Binding-site contacts:
Ligand atom O2 contacts residue SER671 of chain 1.B at 3.3 Å (h-bond).
Ligand atom C4' contacts residue GLY257 of chain 1.B at 3.4 Å.
Ligand atom OP2 contacts residue ARG212 of chain 1.B at 3.2 Å (salt-bridge).
Ligand atom C5' contacts residue PRO210 of chain 1.B at 3.1 Å (hydrophobic).
Ligand atom OP1 contacts residue HIS809 of chain 1.B at 3.2 Å (h-bond).
Ligand atom O4 contacts residue THR513 of chain 1.B at 3.3 Å (h-bond).
Ligand atom OP1 contacts residue LYS511 of chain 1.B at 2.5 Å (salt-bridge).
Ligand atom O4' contacts residue GLN262 of chain 1.B at 3.3 Å.
Ligand atom C2 contacts residue SER265 of chain 1.B at 3.3 Å.
Ligand atom OP1 contacts residue SER833 of chain 1.B at 2.5 Å (h-bond).
Ligand atom O3' contacts residue GLN237 of chain 1.B at 3.2 Å (h-bond).
Ligand atom N3 contacts residue SER265 of chain 1.B at 2.4 Å (h-bond).
Ligand atom N3 contacts residue PRO635 of chain 1.B at 3.3 Å (h-bond).
Ligand atom O4 contacts residue SER265 of chain 1.B at 3.1 Å (h-bond).
Ligand atom C2 contacts residue PRO635 of chain 1.B at 3.4 Å (hydrophobic).
Ligand atom OP1 contacts residue ARG239 of chain 1.B at 2.8 Å (salt-bridge).
Ligand atom C4 contacts residue SER265 of chain 1.B at 3.2 Å.
Ligand atom OP1 contacts residue SER464 of chain 1.B at 2.8 Å (h-bond).
Ligand atom O4 contacts residue GLN264 of chain 1.B at 3.1 Å (h-bond).
Ligand atom OP2 contacts residue GLN736 of chain 1.B at 3.2 Å (h-bond).
Ligand atom O2' contacts residue ARG239 of chain 1.B at 3.0 Å (salt-bridge).
Ligand atom OP2 contacts residue ARG239 of chain 1.B at 3.3 Å.
Ligand atom O2 contacts residue PRO635 of chain 1.B at 3.3 Å.
Ligand atom O2 contacts residue LEU465 of chain 1.B at 3.0 Å.
Ligand atom OP2 contacts residue SER464 of chain 1.B at 2.5 Å (h-bond).
Ligand atom O4 contacts residue GLU676 of chain 1.B at 3.2 Å.
Ligand atom O4 contacts residue SER664 of chain 1.B at 3.2 Å (h-bond).
Ligand atom OP1 contacts residue THR255 of chain 1.B at 2.8 Å (h-bond).
Ligand atom C1' contacts residue LYS511 of chain 1.B at 3.3 Å.
Ligand atom O2' contacts residue HIS809 of chain 1.B at 2.9 Å (h-bond).
Ligand atom OP1 contacts residue ARG212 of chain 1.B at 2.8 Å (salt-bridge).
Ligand atom C6 contacts residue PRO810 of chain 1.B at 3.2 Å (hydrophobic).
Ligand atom O4 contacts residue TYR432 of chain 1.B at 3.2 Å.
Ligand atom OP1 contacts residue THR489 of chain 1.B at 2.9 Å (h-bond).
Ligand atom OP1 contacts residue SER495 of chain 1.B at 2.5 Å (h-bond).
Ligand atom OP2 contacts residue TYR432 of chain 1.B at 2.7 Å (h-bond).
Ligand atom C4 contacts residue GLN261 of chain 1.B at 3.4 Å.
Ligand atom P contacts residue SER464 of chain 1.B at 3.4 Å.
Ligand atom OP2 contacts residue HIS463 of chain 1.B at 2.5 Å (h-bond).
Ligand atom O2' contacts residue ILE490 of chain 1.B at 3.1 Å.

Sequence of chain 1.B:
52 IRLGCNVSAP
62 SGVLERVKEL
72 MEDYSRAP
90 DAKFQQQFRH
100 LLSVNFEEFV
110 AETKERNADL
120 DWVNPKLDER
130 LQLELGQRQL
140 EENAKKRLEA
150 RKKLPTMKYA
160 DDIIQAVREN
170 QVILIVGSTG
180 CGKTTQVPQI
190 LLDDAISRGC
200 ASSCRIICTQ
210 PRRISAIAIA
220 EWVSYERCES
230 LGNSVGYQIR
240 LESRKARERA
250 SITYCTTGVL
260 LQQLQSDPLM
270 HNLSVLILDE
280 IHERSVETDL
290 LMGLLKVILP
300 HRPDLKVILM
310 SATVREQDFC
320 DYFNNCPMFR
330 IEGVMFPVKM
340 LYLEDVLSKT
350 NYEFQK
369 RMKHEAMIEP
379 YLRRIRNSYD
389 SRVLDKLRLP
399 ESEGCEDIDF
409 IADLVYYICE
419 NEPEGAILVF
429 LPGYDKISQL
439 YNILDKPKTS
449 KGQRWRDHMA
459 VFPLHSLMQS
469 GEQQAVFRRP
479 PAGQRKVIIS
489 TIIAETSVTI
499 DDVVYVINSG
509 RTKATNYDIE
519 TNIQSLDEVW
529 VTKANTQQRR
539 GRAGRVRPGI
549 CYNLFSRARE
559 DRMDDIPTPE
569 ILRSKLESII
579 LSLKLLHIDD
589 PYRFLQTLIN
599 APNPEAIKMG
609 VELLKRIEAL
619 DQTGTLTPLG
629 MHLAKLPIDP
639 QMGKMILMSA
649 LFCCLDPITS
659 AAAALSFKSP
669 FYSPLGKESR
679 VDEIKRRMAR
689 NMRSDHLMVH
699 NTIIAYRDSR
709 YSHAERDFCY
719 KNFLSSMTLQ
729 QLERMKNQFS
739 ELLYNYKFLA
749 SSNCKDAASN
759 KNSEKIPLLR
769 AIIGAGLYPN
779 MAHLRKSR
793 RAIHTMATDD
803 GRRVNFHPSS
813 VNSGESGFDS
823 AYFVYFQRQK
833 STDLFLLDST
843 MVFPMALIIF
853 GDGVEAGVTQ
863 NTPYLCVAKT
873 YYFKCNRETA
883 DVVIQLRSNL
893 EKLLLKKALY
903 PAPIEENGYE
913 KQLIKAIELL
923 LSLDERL

This protein binds this small molecule.
Small molecule (SMILES): O=c1ccn([C@@H]2O[C@H](CO[P](=O)(O)O[C@H]3[C@@H](O)[C@H](n4ccc(=O)[nH]c4=O)O[C@@H]3CO[P](=O)(O)O[C@H]3[C@@H](O)[C@H](n4ccc(=O)[nH]c4=O)O[C@@H]3CO[P](=O)(O)O[C@H]3[C@@H](O)[C@H](n4ccc(=O)[nH]c4=O)O[C@@H]3CO[P](=O)(O)O[C@H]3[C@@H](O)[C@H](n4ccc(=O)[nH]c4=O)O[C@@H]3CO[P](=O)(O)O[C@H]3[C@@H](O)[C@H](n4ccc(=O)[nH]c4=O)O[C@@H]3CO[P](=O)(O)O[C@H]3[C@@H](O)[C@H](n4ccc(=O)[nH]c4=O)O[C@@H]3CO[P](=O)(O)O[C@H]3[C@@H](O)[C@H](n4ccc(=O)[nH]c4=O)O[C@@H]3COP(=O)=O)[C@@H](O)[C@H]2O)c(=O)[nH]1